Binding-site contacts:
Ligand atom O1B contacts residue ARG92 of chain 1.K at 3.5 Å (salt-bridge).
Ligand atom C5' contacts residue HIS37 of chain 1.K at 3.3 Å.
Ligand atom C6 contacts residue TYR154 of chain 1.K at 3.6 Å (hydrophobic).
Ligand atom C2' contacts residue ASP152 of chain 1.K at 3.5 Å.
Ligand atom O1A contacts residue MG1 of chain 1.PB at 3.6 Å.
Ligand atom O3' contacts residue ARG41 of chain 1.K at 3.5 Å (salt-bridge).
Ligand atom O1C contacts residue ARG41 of chain 1.K at 2.9 Å (salt-bridge).
Ligand atom C2 contacts residue GLU250 of chain 1.K at 2.8 Å.
Ligand atom O4' contacts residue VAL243 of chain 1.K at 3.5 Å.
Ligand atom O3C contacts residue MG1 of chain 1.PB at 2.6 Å.
Ligand atom O1A contacts residue ARG275 of chain 1.L at 2.9 Å (salt-bridge).
Ligand atom CM7 contacts residue SAH1 of chain 1.MB at 3.4 Å.
Ligand atom O3A contacts residue ARG41 of chain 1.K at 3.0 Å (salt-bridge).
Ligand atom N1 contacts residue TYR154 of chain 1.K at 3.3 Å.
Ligand atom O1A contacts residue TYR248 of chain 1.K at 3.1 Å (h-bond).
Ligand atom O2A contacts residue ARG92 of chain 1.K at 3.1 Å (salt-bridge).
Ligand atom N1 contacts residue TYR248 of chain 1.K at 3.5 Å.
Ligand atom O2' contacts residue ASP152 of chain 1.K at 3.5 Å (salt-bridge).
Ligand atom O3' contacts residue ALA40 of chain 1.K at 3.4 Å.
Ligand atom O2' contacts residue ALA40 of chain 1.K at 3.4 Å.
Ligand atom O2A contacts residue TYR248 of chain 1.K at 2.6 Å (h-bond).
Ligand atom N2 contacts residue PHE241 of chain 1.K at 3.2 Å.
Ligand atom C2' contacts residue TYR285 of chain 1.K at 3.5 Å (hydrophobic).
Ligand atom C5 contacts residue TYR248 of chain 1.K at 3.6 Å (hydrophobic).
Ligand atom O2B contacts residue MG1 of chain 1.PB at 2.6 Å.
Ligand atom C6 contacts residue TYR248 of chain 1.K at 3.6 Å (hydrophobic).
Ligand atom PA contacts residue TYR248 of chain 1.K at 3.3 Å.
Ligand atom O2B contacts residue ARG275 of chain 1.L at 3.5 Å (salt-bridge).
Ligand atom N2 contacts residue GLU250 of chain 1.K at 2.4 Å (salt-bridge).
Ligand atom O5' contacts residue ARG41 of chain 1.K at 3.7 Å.
Ligand atom C3' contacts residue ARG41 of chain 1.K at 3.5 Å.
Ligand atom O3C contacts residue HIS37 of chain 1.K at 3.2 Å (h-bond).
Ligand atom O1B contacts residue ARG70 of chain 1.K at 3.5 Å (salt-bridge).
Ligand atom C4 contacts residue TYR248 of chain 1.K at 3.7 Å (hydrophobic).
Ligand atom N1 contacts residue GLU250 of chain 1.K at 2.5 Å (salt-bridge).
Ligand atom C2 contacts residue TYR154 of chain 1.K at 3.4 Å (hydrophobic).
Ligand atom C5' contacts residue ARG41 of chain 1.K at 3.6 Å.
Ligand atom C4' contacts residue HIS37 of chain 1.K at 3.7 Å.
Ligand atom O1C contacts residue HIS37 of chain 1.K at 3.3 Å (h-bond).
Ligand atom O2' contacts residue TYR285 of chain 1.K at 2.5 Å (h-bond).

Sequence of chain 1.L:
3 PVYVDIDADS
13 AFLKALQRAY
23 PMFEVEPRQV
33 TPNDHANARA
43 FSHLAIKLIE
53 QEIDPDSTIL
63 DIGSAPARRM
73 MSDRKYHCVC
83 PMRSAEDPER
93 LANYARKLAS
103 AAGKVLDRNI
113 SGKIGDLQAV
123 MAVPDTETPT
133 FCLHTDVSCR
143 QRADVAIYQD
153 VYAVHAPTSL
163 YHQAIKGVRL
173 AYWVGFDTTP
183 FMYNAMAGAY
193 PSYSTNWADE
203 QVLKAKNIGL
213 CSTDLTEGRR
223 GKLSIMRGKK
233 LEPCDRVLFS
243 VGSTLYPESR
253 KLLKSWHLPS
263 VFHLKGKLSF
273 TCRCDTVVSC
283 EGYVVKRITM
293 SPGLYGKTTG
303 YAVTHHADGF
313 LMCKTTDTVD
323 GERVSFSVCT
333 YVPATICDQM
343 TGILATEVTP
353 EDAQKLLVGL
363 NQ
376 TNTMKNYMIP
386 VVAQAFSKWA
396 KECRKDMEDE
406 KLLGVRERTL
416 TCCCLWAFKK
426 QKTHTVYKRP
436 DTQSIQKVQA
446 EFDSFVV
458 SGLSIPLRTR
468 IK

The small molecule below binds the protein below.
Small molecule (SMILES): C[n+]1cn([C@@H]2O[C@H](CO[P](=O)(O)O[P](=O)(O)OP(=O)(O)O)[C@@H](O)[C@H]2O)c2nc(N)[nH]c(=O)c21

Sequence of chain 1.K:
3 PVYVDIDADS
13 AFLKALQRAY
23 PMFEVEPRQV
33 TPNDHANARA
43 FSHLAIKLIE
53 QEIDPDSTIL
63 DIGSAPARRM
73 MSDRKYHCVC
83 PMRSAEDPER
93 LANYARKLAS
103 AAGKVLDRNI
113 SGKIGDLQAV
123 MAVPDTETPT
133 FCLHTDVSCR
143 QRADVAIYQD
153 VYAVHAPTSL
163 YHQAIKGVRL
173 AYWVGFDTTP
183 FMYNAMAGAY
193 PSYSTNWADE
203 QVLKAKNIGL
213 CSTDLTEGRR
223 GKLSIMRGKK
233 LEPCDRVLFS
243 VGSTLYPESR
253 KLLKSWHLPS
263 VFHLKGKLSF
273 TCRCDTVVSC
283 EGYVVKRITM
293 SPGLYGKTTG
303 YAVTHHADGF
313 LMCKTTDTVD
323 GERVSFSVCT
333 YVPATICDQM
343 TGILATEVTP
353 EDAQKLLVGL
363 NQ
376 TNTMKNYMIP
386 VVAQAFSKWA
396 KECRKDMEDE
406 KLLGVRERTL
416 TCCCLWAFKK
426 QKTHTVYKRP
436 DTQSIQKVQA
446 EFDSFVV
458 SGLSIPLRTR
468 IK